Sequence of chain 2.A:
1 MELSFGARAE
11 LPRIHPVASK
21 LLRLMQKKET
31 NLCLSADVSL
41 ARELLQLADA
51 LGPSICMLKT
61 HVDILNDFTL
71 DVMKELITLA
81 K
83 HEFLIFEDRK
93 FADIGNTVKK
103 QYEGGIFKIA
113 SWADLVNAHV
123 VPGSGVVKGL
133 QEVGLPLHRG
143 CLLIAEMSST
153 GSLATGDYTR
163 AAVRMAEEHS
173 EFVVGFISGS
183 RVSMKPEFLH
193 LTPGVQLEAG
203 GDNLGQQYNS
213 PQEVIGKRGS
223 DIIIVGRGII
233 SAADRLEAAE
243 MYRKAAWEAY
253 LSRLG

The small molecule below binds the protein below.
Small molecule (SMILES): O=C(O)[C@@H]1CCCN1

Binding-site contacts:
Ligand atom CG contacts residue GLU200 of chain 2.A at 4.2 Å.
Ligand atom CD contacts residue ALA201 of chain 2.A at 4.0 Å (hydrophobic).
Ligand atom O contacts residue ALA201 of chain 2.A at 4.0 Å.
Ligand atom CD contacts residue SER212 of chain 2.A at 4.1 Å.
Ligand atom CG contacts residue LEU199 of chain 2.A at 3.2 Å (hydrophobic).
Ligand atom N contacts residue SER212 of chain 2.A at 4.3 Å.
Ligand atom CD contacts residue LEU199 of chain 2.A at 3.0 Å (hydrophobic).
Ligand atom CG contacts residue ALA201 of chain 2.A at 4.1 Å (hydrophobic).
Ligand atom N contacts residue LEU199 of chain 2.A at 4.4 Å.
Ligand atom CD contacts residue GLU200 of chain 2.A at 4.2 Å.